Binding-site contacts:
Ligand atom O6 contacts residue MET419 of chain 1.A at 3.4 Å (h-bond).
Ligand atom O2P contacts residue SER393 of chain 1.A at 3.4 Å (h-bond).
Ligand atom C2 contacts residue NAD1 of chain 1.L at 3.7 Å.
Ligand atom N3 contacts residue NAD1 of chain 1.L at 3.5 Å.
Ligand atom N1 contacts residue GLY447 of chain 1.A at 3.7 Å.
Ligand atom C6 contacts residue GLY420 of chain 1.A at 3.7 Å.
Ligand atom C3' contacts residue MET75 of chain 1.A at 3.7 Å (hydrophobic).
Ligand atom N1 contacts residue GLN446 of chain 1.A at 2.9 Å (h-bond).
Ligand atom C2' contacts residue ARG327 of chain 1.A at 3.4 Å.
Ligand atom N1 contacts residue CYS336 of chain 1.A at 2.9 Å (h-bond).
Ligand atom O3' contacts residue ASP369 of chain 1.A at 3.2 Å (salt-bridge).
Ligand atom C4 contacts residue NAD1 of chain 1.L at 3.4 Å.
Ligand atom C5' contacts residue TYR416 of chain 1.A at 3.5 Å (hydrophobic).
Ligand atom C4 contacts residue ILE335 of chain 1.A at 3.7 Å (hydrophobic).
Ligand atom N7 contacts residue MET419 of chain 1.A at 3.3 Å (h-bond).
Ligand atom O5' contacts residue GLY370 of chain 1.A at 3.5 Å.
Ligand atom N7 contacts residue NAD1 of chain 1.L at 3.4 Å.
Ligand atom C3' contacts residue SER73 of chain 1.A at 3.3 Å.
Ligand atom O3P contacts residue SER393 of chain 1.A at 3.4 Å (h-bond).
Ligand atom O2P contacts residue TYR416 of chain 1.A at 2.7 Å (h-bond).
Ligand atom C5 contacts residue NAD1 of chain 1.L at 3.5 Å.
Ligand atom O2P contacts residue SER334 of chain 1.A at 2.5 Å (h-bond).
Ligand atom C2 contacts residue CYS336 of chain 1.A at 1.8 Å (hydrophobic).
Ligand atom P contacts residue SER334 of chain 1.A at 3.6 Å.
Ligand atom O2' contacts residue ASP369 of chain 1.A at 2.2 Å (salt-bridge).
Ligand atom O6 contacts residue GLY447 of chain 1.A at 3.5 Å.
Ligand atom O3P contacts residue GLY392 of chain 1.A at 2.7 Å (h-bond).
Ligand atom O1P contacts residue GLY371 of chain 1.A at 3.1 Å (h-bond).
Ligand atom O3' contacts residue SER73 of chain 1.A at 2.5 Å (h-bond).
Ligand atom O1P contacts residue GLY333 of chain 1.A at 3.5 Å.
Ligand atom O3' contacts residue ARG327 of chain 1.A at 3.6 Å (salt-bridge).
Ligand atom C2 contacts residue GLN446 of chain 1.A at 3.6 Å.
Ligand atom C2' contacts residue ASP369 of chain 1.A at 3.4 Å.
Ligand atom C5 contacts residue ILE335 of chain 1.A at 3.6 Å (hydrophobic).
Ligand atom N3 contacts residue CYS336 of chain 1.A at 2.6 Å.
Ligand atom C6 contacts residue NAD1 of chain 1.L at 3.6 Å.
Ligand atom O1P contacts residue SER334 of chain 1.A at 2.9 Å (h-bond).
Ligand atom O6 contacts residue GLY420 of chain 1.A at 2.6 Å (h-bond).
Ligand atom O2' contacts residue ARG327 of chain 1.A at 3.0 Å (salt-bridge).
Ligand atom O6 contacts residue GLY418 of chain 1.A at 3.7 Å.

Sequence of chain 1.A:
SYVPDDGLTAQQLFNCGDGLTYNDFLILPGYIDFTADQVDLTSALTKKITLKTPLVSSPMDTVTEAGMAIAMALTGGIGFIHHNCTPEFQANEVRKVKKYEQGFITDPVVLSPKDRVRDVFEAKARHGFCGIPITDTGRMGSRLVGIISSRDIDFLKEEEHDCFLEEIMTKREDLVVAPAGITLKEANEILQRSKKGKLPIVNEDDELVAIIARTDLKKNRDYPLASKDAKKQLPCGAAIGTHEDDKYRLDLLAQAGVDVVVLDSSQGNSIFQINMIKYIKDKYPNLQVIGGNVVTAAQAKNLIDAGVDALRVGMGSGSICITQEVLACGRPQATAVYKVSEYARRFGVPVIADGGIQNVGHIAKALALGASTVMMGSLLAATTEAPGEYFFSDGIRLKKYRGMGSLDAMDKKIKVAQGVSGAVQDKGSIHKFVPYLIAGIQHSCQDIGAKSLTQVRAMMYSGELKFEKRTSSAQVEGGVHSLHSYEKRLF

A protein and the small-molecule ligand that binds it are described below.
Small molecule (SMILES): O=c1[nH]cnc2c1ncn2[C@@H]1O[C@H](COP(=O)(O)O)[C@@H](O)[C@H]1O